Binding-site contacts:
Ligand atom C6 contacts residue HIS77 of chain 1.H at 3.9 Å.
Ligand atom C3 contacts residue ASN74 of chain 1.H at 3.8 Å.
Ligand atom C3 contacts residue SER76 of chain 1.H at 4.3 Å.
Ligand atom C1 contacts residue SER76 of chain 1.H at 3.3 Å.
Ligand atom C2 contacts residue ASN74 of chain 1.H at 2.4 Å.
Ligand atom N2 contacts residue ASN74 of chain 1.H at 2.7 Å (h-bond).
Ligand atom C2 contacts residue SER76 of chain 1.H at 4.2 Å.
Ligand atom O5 contacts residue ASN74 of chain 1.H at 2.6 Å (h-bond).
Ligand atom C1 contacts residue ASN74 of chain 1.H at 1.5 Å.
Ligand atom O5 contacts residue SER76 of chain 1.H at 4.0 Å.
Ligand atom C8 contacts residue ASN74 of chain 1.H at 3.9 Å.
Ligand atom C4 contacts residue ASN74 of chain 1.H at 4.3 Å.
Ligand atom C5 contacts residue ASN74 of chain 1.H at 3.8 Å.
Ligand atom N2 contacts residue SER76 of chain 1.H at 4.4 Å.
Ligand atom C7 contacts residue ASN74 of chain 1.H at 3.7 Å.
Ligand atom C5 contacts residue SER76 of chain 1.H at 3.9 Å.

Sequence of chain 1.H:
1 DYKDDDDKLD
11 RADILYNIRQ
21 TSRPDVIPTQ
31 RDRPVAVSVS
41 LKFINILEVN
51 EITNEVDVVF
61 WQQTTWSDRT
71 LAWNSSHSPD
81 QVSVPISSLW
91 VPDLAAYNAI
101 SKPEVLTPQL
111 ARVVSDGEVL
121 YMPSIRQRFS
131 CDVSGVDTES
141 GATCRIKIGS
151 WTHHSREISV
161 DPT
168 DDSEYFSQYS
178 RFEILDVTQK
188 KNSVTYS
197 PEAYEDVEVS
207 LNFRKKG

This protein binds this small molecule.
Small molecule (SMILES): CC(=O)N[C@@H]1[C@@H](O)[C@H](O)[C@@H](CO)O[C@H]1O